This small molecule binds to this protein.
Small molecule (SMILES): CC[C@H](C)[C@H](NC(=O)[C@H](Cc1ccc(O)cc1)NC(=O)[C@@H]1CCCN1C(=O)[C@H](CCCN=C(N)N)NC(=O)[C@H](CCCN=C(N)N)NC(=O)CN)C(=O)N[C@@H](CC(C)C)C(=O)O

Sequence of chain 1.A:
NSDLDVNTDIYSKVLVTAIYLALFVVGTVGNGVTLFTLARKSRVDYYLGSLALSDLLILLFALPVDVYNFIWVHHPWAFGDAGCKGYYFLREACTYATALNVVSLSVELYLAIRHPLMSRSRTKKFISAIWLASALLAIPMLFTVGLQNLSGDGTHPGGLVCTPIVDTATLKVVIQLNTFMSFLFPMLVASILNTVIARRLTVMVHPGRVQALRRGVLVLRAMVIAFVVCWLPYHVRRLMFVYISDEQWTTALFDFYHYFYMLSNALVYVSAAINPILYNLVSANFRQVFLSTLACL

Binding-site contacts:
Ligand atom O contacts residue TYR290 of chain 1.A at 3.6 Å.
Ligand atom CD1 contacts residue HIS87 of chain 1.A at 3.6 Å.
Ligand atom CZ contacts residue ASP9 of chain 1.A at 3.4 Å.
Ligand atom O contacts residue TYR101 of chain 1.A at 3.2 Å (h-bond).
Ligand atom NH1 contacts residue ILE273 of chain 1.A at 2.6 Å (h-bond).
Ligand atom NH2 contacts residue PHE270 of chain 1.A at 2.8 Å (h-bond).
Ligand atom C contacts residue ARG266 of chain 1.A at 3.4 Å.
Ligand atom C contacts residue PHE270 of chain 1.A at 3.6 Å (hydrophobic).
Ligand atom NH2 contacts residue ASP9 of chain 1.A at 2.6 Å (salt-bridge).
Ligand atom O contacts residue THR181 of chain 1.A at 3.2 Å (h-bond).
Ligand atom N contacts residue TRP278 of chain 1.A at 2.8 Å (h-bond).
Ligand atom CG contacts residue TRP278 of chain 1.A at 3.6 Å (hydrophobic).
Ligand atom CA contacts residue PHE283 of chain 1.A at 3.5 Å (hydrophobic).
Ligand atom OXT contacts residue ARG266 of chain 1.A at 2.4 Å (salt-bridge).
Ligand atom CD contacts residue TRP278 of chain 1.A at 3.7 Å (hydrophobic).
Ligand atom CD1 contacts residue PHE270 of chain 1.A at 3.6 Å (hydrophobic).
Ligand atom NH2 contacts residue ASP11 of chain 1.A at 2.6 Å (salt-bridge).
Ligand atom NH1 contacts residue TRP278 of chain 1.A at 3.1 Å (h-bond).
Ligand atom CZ contacts residue ASP11 of chain 1.A at 3.6 Å.
Ligand atom CD contacts residue ASP275 of chain 1.A at 3.2 Å.
Ligand atom O contacts residue TRP278 of chain 1.A at 3.2 Å.
Ligand atom CG contacts residue PHE283 of chain 1.A at 3.7 Å (hydrophobic).
Ligand atom O contacts residue TYR286 of chain 1.A at 2.6 Å (h-bond).
Ligand atom OH contacts residue LEU10 of chain 1.A at 2.7 Å (h-bond).
Ligand atom OH contacts residue HIS87 of chain 1.A at 3.5 Å.
Ligand atom CZ contacts residue ILE273 of chain 1.A at 3.6 Å (hydrophobic).
Ligand atom CZ contacts residue ASP275 of chain 1.A at 3.3 Å.
Ligand atom CE2 contacts residue LEU10 of chain 1.A at 3.6 Å (hydrophobic).
Ligand atom NH2 contacts residue PHE283 of chain 1.A at 3.7 Å.
Ligand atom CE1 contacts residue HIS87 of chain 1.A at 3.6 Å.
Ligand atom NH2 contacts residue VAL271 of chain 1.A at 3.1 Å (h-bond).
Ligand atom NH2 contacts residue ILE273 of chain 1.A at 3.7 Å.
Ligand atom O contacts residue CYS180 of chain 1.A at 3.6 Å.
Ligand atom O contacts residue PHE270 of chain 1.A at 3.2 Å.
Ligand atom CZ contacts residue PHE270 of chain 1.A at 3.5 Å (hydrophobic).
Ligand atom CZ contacts residue LEU10 of chain 1.A at 3.6 Å (hydrophobic).
Ligand atom N contacts residue PHE283 of chain 1.A at 3.5 Å.
Ligand atom O contacts residue PHE270 of chain 1.A at 3.3 Å.
Ligand atom NE contacts residue ASP275 of chain 1.A at 3.5 Å (salt-bridge).
Ligand atom NH1 contacts residue ASP275 of chain 1.A at 2.7 Å (salt-bridge).